Sequence of chain 37.F:
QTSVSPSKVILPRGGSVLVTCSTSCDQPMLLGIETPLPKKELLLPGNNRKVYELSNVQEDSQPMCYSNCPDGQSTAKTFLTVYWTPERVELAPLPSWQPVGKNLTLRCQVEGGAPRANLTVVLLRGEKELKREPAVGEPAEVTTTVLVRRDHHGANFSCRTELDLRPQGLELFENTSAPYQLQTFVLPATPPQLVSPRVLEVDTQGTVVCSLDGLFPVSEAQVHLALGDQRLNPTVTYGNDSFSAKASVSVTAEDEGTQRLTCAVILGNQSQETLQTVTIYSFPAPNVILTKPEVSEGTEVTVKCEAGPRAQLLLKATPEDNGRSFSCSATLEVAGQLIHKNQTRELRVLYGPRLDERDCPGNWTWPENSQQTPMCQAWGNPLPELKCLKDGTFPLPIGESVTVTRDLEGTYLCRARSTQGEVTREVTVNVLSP

This protein binds this small molecule.
Small molecule (SMILES): CC(=O)N[C@@H]1[C@@H](O)[C@H](O)[C@@H](CO)O[C@H]1O

Binding-site contacts:
Ligand atom C1 contacts residue ASN240 of chain 37.F at 1.5 Å.
Ligand atom C8 contacts residue ASN240 of chain 37.F at 3.9 Å.
Ligand atom O7 contacts residue ASN240 of chain 37.F at 3.0 Å (h-bond).
Ligand atom O7 contacts residue GLY239 of chain 37.F at 3.6 Å.
Ligand atom C5 contacts residue ASN240 of chain 37.F at 3.7 Å.
Ligand atom C2 contacts residue ASN240 of chain 37.F at 2.5 Å.
Ligand atom O5 contacts residue ASN240 of chain 37.F at 2.4 Å (h-bond).
Ligand atom N2 contacts residue ASN240 of chain 37.F at 2.8 Å (h-bond).
Ligand atom C3 contacts residue ASN240 of chain 37.F at 3.7 Å.
Ligand atom C4 contacts residue ASN240 of chain 37.F at 4.3 Å.
Ligand atom C7 contacts residue ASN240 of chain 37.F at 3.2 Å.